The small molecule below binds the protein below.
Small molecule (SMILES): CC(=O)N[C@@H]1[C@@H](O)[C@H](O)[C@@H](CO)O[C@H]1O

Sequence of chain 1.B:
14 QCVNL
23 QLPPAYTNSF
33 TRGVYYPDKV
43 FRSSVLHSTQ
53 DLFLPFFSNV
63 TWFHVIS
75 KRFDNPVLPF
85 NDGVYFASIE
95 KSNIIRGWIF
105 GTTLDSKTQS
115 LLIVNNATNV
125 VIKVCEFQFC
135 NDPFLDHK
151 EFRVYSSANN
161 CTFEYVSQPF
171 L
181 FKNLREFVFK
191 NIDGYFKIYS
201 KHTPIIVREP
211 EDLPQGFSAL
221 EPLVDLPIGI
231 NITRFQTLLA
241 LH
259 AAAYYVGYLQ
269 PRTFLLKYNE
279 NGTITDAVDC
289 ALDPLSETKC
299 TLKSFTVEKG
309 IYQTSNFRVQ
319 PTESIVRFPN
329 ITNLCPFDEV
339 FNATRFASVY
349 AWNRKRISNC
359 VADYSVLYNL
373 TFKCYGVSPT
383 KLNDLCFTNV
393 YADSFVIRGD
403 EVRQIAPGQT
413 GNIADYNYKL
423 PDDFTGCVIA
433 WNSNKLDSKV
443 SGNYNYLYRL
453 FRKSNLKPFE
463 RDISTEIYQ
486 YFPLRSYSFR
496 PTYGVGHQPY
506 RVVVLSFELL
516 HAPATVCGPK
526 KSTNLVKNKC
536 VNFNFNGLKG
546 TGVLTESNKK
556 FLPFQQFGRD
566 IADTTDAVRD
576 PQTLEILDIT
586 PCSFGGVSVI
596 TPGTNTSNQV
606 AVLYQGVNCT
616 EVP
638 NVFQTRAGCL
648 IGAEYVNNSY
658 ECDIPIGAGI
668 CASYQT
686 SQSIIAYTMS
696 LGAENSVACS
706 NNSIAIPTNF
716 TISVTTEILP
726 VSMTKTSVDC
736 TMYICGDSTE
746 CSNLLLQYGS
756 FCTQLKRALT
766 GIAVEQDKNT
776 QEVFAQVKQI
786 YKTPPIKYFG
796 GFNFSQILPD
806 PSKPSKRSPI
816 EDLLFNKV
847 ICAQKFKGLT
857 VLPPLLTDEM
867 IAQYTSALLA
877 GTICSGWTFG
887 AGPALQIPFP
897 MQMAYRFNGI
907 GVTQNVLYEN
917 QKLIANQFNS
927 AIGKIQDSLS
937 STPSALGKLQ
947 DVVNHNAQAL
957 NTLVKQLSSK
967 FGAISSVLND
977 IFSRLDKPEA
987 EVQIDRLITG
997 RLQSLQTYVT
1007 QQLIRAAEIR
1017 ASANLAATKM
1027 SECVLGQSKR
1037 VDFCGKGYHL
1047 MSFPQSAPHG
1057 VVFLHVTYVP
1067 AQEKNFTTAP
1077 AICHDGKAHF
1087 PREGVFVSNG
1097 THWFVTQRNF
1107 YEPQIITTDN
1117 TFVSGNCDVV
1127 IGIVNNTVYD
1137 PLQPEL

Binding-site contacts:
Ligand atom C8 contacts residue TYR28 of chain 1.B at 3.7 Å (hydrophobic).
Ligand atom C2 contacts residue ASN61 of chain 1.B at 2.5 Å.
Ligand atom C7 contacts residue TYR28 of chain 1.B at 4.4 Å (hydrophobic).
Ligand atom C1 contacts residue ASN61 of chain 1.B at 1.5 Å.
Ligand atom C7 contacts residue ASN61 of chain 1.B at 3.8 Å.
Ligand atom O7 contacts residue TYR28 of chain 1.B at 4.1 Å.
Ligand atom C5 contacts residue ASN61 of chain 1.B at 3.7 Å.
Ligand atom O5 contacts residue ASN61 of chain 1.B at 2.4 Å (h-bond).
Ligand atom N2 contacts residue ASN61 of chain 1.B at 2.9 Å (h-bond).
Ligand atom C3 contacts residue ASN61 of chain 1.B at 3.9 Å.
Ligand atom C4 contacts residue ASN61 of chain 1.B at 4.3 Å.
Ligand atom O7 contacts residue ASN61 of chain 1.B at 4.2 Å.